Sequence of chain 1.A:
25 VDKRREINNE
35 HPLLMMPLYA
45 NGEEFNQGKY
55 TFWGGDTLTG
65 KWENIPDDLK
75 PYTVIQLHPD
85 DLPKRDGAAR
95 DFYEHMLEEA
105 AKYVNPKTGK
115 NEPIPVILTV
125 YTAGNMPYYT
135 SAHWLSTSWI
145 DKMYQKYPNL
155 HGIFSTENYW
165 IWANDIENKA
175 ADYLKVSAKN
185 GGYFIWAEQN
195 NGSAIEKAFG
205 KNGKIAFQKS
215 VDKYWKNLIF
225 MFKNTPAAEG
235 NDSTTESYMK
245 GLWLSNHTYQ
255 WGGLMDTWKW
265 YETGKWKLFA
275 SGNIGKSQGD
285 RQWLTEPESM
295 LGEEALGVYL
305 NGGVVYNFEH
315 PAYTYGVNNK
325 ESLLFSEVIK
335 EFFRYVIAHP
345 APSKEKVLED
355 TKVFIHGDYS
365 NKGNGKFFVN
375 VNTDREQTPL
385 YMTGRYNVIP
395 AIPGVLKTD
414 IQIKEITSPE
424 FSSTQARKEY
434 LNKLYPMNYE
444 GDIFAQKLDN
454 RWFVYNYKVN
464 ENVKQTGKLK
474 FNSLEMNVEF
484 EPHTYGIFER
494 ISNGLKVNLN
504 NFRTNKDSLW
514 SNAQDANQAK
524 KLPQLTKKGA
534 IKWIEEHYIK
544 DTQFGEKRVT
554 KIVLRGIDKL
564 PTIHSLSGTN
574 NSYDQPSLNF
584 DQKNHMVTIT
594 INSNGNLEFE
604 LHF

A small-molecule ligand and the protein it binds are described below.
Small molecule (SMILES): C[C@@H]1O[C@@H](O[C@@H]2[C@@H](O[C@H]3O[C@H](CO)[C@H](O)[C@H](O)[C@H]3O)[C@@H](O)[C@@H](CO)O[C@H]2O)[C@@H](O)[C@H](O)[C@@H]1O

Binding-site contacts:
Ligand atom O3 contacts residue LYS530 of chain 1.A at 2.9 Å (salt-bridge).
Ligand atom O3 contacts residue GLU313 of chain 1.A at 3.7 Å.
Ligand atom O6 contacts residue TYR265 of chain 1.A at 3.8 Å.
Ligand atom C3 contacts residue HIS82 of chain 1.A at 3.7 Å.
Ligand atom C5 contacts residue TRP262 of chain 1.A at 3.8 Å (hydrophobic).
Ligand atom O4 contacts residue HIS82 of chain 1.A at 3.1 Å (h-bond).
Ligand atom O6 contacts residue PRO315 of chain 1.A at 3.5 Å.
Ligand atom C6 contacts residue PRO315 of chain 1.A at 3.6 Å (hydrophobic).
Ligand atom C5 contacts residue GLU161 of chain 1.A at 3.6 Å.
Ligand atom O6 contacts residue TRP262 of chain 1.A at 3.1 Å (h-bond).
Ligand atom O4 contacts residue THR126 of chain 1.A at 2.6 Å (h-bond).
Ligand atom O3 contacts residue TYR43 of chain 1.A at 3.3 Å (h-bond).
Ligand atom C1 contacts residue GLU161 of chain 1.A at 3.6 Å.
Ligand atom O5 contacts residue TRP262 of chain 1.A at 3.3 Å (h-bond).
Ligand atom O2 contacts residue TYR43 of chain 1.A at 2.7 Å (h-bond).
Ligand atom C2 contacts residue HIS82 of chain 1.A at 3.7 Å.
Ligand atom C6 contacts residue GLU161 of chain 1.A at 3.6 Å.
Ligand atom O6 contacts residue HIS314 of chain 1.A at 3.6 Å.
Ligand atom C4 contacts residue THR126 of chain 1.A at 3.2 Å.
Ligand atom C2 contacts residue GLU313 of chain 1.A at 3.8 Å.
Ligand atom O6 contacts residue GLU266 of chain 1.A at 2.8 Å (salt-bridge).
Ligand atom C4 contacts residue TRP262 of chain 1.A at 3.6 Å (hydrophobic).
Ligand atom O4 contacts residue HIS314 of chain 1.A at 3.7 Å.
Ligand atom O1 contacts residue GLU161 of chain 1.A at 2.6 Å (salt-bridge).
Ligand atom O6 contacts residue THR229 of chain 1.A at 3.7 Å.
Ligand atom O3 contacts residue THR160 of chain 1.A at 3.6 Å.
Ligand atom C1 contacts residue TRP262 of chain 1.A at 3.6 Å (hydrophobic).
Ligand atom O4 contacts residue LYS530 of chain 1.A at 3.3 Å (salt-bridge).
Ligand atom O6 contacts residue GLU313 of chain 1.A at 2.8 Å (salt-bridge).
Ligand atom C3 contacts residue ASP84 of chain 1.A at 3.4 Å.
Ligand atom C6 contacts residue TRP262 of chain 1.A at 3.4 Å (hydrophobic).
Ligand atom O3 contacts residue HIS82 of chain 1.A at 2.9 Å (h-bond).
Ligand atom O3 contacts residue ASP84 of chain 1.A at 2.6 Å (salt-bridge).
Ligand atom O2 contacts residue GLU313 of chain 1.A at 3.7 Å.
Ligand atom C6 contacts residue HIS314 of chain 1.A at 3.7 Å.
Ligand atom O2 contacts residue GLU313 of chain 1.A at 2.6 Å (salt-bridge).
Ligand atom C6 contacts residue GLU266 of chain 1.A at 3.7 Å.
Ligand atom C6 contacts residue TYR265 of chain 1.A at 3.7 Å (hydrophobic).
Ligand atom C2 contacts residue TYR43 of chain 1.A at 3.6 Å (hydrophobic).
Ligand atom C6 contacts residue GLU313 of chain 1.A at 3.5 Å.